This protein binds this small molecule.
Small molecule (SMILES): CC(=O)N[C@H]1[C@H](O[C@H]2[C@H](O)[C@@H](NC(C)=O)CO[C@@H]2CO)O[C@H](CO)[C@@H](O[C@@H]2O[C@H](CO)[C@@H](O)[C@H](O)[C@@H]2O)[C@@H]1O

Sequence of chain 1.F:
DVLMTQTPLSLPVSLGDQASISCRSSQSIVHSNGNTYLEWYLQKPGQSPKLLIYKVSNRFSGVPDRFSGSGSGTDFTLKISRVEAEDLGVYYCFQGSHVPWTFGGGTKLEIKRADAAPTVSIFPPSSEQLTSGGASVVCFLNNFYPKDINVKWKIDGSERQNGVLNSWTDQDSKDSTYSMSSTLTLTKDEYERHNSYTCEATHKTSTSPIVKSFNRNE

Sequence of chain 1.C:
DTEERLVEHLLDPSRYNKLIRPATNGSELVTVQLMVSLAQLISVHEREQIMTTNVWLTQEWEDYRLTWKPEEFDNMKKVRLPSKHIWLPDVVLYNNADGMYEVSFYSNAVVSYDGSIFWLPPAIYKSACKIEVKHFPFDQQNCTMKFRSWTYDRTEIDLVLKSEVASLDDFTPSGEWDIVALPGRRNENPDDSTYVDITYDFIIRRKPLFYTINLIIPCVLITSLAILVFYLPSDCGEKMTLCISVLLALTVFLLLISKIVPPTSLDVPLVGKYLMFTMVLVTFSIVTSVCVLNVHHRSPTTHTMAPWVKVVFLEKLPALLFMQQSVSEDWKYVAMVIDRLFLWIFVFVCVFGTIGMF

Binding-site contacts:
Ligand atom C8 contacts residue TYR121 of chain 1.G at 4.1 Å (hydrophobic).
Ligand atom O7 contacts residue ASN52 of chain 1.F at 3.2 Å.
Ligand atom C4 contacts residue ASP202 of chain 1.C at 4.5 Å.
Ligand atom C5 contacts residue ASN143 of chain 1.C at 3.5 Å.
Ligand atom O6 contacts residue ASN54 of chain 1.F at 3.4 Å (h-bond).
Ligand atom O4 contacts residue ASP202 of chain 1.C at 4.4 Å.
Ligand atom C3 contacts residue TYR122 of chain 1.G at 3.5 Å (hydrophobic).
Ligand atom C2 contacts residue TYR122 of chain 1.G at 3.8 Å (hydrophobic).
Ligand atom C3 contacts residue ARG186 of chain 1.C at 4.5 Å.
Ligand atom C2 contacts residue ARG186 of chain 1.C at 3.9 Å.
Ligand atom C8 contacts residue TYR122 of chain 1.G at 4.4 Å (hydrophobic).
Ligand atom C1 contacts residue ASN143 of chain 1.C at 1.4 Å.
Ligand atom N2 contacts residue TYR122 of chain 1.G at 3.2 Å (h-bond).
Ligand atom C7 contacts residue ASN52 of chain 1.F at 4.3 Å.
Ligand atom O3 contacts residue TYR122 of chain 1.G at 4.0 Å.
Ligand atom C7 contacts residue ASN188 of chain 1.C at 4.2 Å.
Ligand atom C8 contacts residue ASN188 of chain 1.C at 3.9 Å.
Ligand atom C3 contacts residue ASP202 of chain 1.C at 4.5 Å.
Ligand atom N2 contacts residue ASN143 of chain 1.C at 2.8 Å (h-bond).
Ligand atom C4 contacts residue ASN143 of chain 1.C at 4.1 Å.
Ligand atom C7 contacts residue ASN143 of chain 1.C at 3.6 Å.
Ligand atom C7 contacts residue TYR122 of chain 1.G at 4.1 Å (hydrophobic).
Ligand atom C6 contacts residue THR145 of chain 1.C at 4.4 Å.
Ligand atom O7 contacts residue ARG186 of chain 1.C at 2.8 Å (salt-bridge).
Ligand atom N2 contacts residue ARG186 of chain 1.C at 3.5 Å (salt-bridge).
Ligand atom C3 contacts residue ASN143 of chain 1.C at 3.7 Å.
Ligand atom C1 contacts residue TYR122 of chain 1.G at 4.3 Å (hydrophobic).
Ligand atom C6 contacts residue ASN54 of chain 1.F at 3.3 Å.
Ligand atom C7 contacts residue ARG186 of chain 1.C at 2.3 Å.
Ligand atom C5 contacts residue ASP202 of chain 1.C at 3.9 Å.
Ligand atom O5 contacts residue ASN143 of chain 1.C at 2.3 Å (h-bond).
Ligand atom O3 contacts residue ARG186 of chain 1.C at 3.7 Å.
Ligand atom O7 contacts residue ASN143 of chain 1.C at 3.9 Å.
Ligand atom C8 contacts residue ILE204 of chain 1.C at 4.3 Å (hydrophobic).
Ligand atom C8 contacts residue ARG186 of chain 1.C at 1.4 Å.
Ligand atom O7 contacts residue ASN188 of chain 1.C at 3.5 Å (h-bond).
Ligand atom C2 contacts residue ASN143 of chain 1.C at 2.4 Å.
Ligand atom C8 contacts residue ASN52 of chain 1.F at 4.3 Å.

Sequence of chain 1.G:
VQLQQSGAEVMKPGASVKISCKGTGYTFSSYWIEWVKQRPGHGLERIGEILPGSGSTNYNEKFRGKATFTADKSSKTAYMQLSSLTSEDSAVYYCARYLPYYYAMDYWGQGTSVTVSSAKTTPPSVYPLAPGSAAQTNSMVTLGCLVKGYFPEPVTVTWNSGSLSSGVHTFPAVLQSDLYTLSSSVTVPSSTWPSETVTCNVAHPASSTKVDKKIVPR